Sequence of chain 1.B:
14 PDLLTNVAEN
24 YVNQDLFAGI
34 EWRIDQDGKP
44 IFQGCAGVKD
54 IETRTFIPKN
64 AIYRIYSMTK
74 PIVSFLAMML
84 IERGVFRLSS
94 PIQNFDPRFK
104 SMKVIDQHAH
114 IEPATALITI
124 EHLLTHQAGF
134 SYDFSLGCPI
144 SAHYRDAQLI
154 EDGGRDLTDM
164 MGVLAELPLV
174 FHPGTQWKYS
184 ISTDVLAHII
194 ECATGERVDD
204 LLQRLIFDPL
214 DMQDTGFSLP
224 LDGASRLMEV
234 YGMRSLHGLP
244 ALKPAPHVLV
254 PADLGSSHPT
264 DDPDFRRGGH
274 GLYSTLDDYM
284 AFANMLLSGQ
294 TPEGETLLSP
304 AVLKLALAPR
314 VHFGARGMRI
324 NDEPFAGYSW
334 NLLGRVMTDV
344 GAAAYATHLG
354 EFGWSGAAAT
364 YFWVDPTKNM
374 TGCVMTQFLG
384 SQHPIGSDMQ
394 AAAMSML

Binding-site contacts:
Ligand atom O6 contacts residue LEU239 of chain 1.B at 3.6 Å.
Ligand atom C4 contacts residue PHE137 of chain 1.B at 4.1 Å (hydrophobic).
Ligand atom O1 contacts residue SER70 of chain 1.B at 3.1 Å (h-bond).
Ligand atom O3 contacts residue GLY359 of chain 1.B at 3.7 Å.
Ligand atom C1 contacts residue PHE137 of chain 1.B at 3.8 Å (hydrophobic).
Ligand atom O6 contacts residue ILE153 of chain 1.B at 3.4 Å.
Ligand atom C5 contacts residue TYR135 of chain 1.B at 4.1 Å (hydrophobic).
Ligand atom N contacts residue ILE153 of chain 1.B at 3.5 Å.
Ligand atom C3 contacts residue ALA360 of chain 1.B at 4.0 Å (hydrophobic).
Ligand atom C2 contacts residue ARG237 of chain 1.B at 4.0 Å.
Ligand atom O4 contacts residue ARG237 of chain 1.B at 3.0 Å (salt-bridge).
Ligand atom O3 contacts residue TYR69 of chain 1.B at 3.6 Å.
Ligand atom C1 contacts residue ALA360 of chain 1.B at 4.2 Å (hydrophobic).
Ligand atom C2 contacts residue LEU239 of chain 1.B at 3.6 Å (hydrophobic).
Ligand atom C1 contacts residue SER70 of chain 1.B at 3.6 Å.
Ligand atom O4 contacts residue ALA360 of chain 1.B at 3.0 Å.
Ligand atom C4 contacts residue TYR69 of chain 1.B at 3.8 Å (hydrophobic).
Ligand atom C2 contacts residue PHE137 of chain 1.B at 3.7 Å (hydrophobic).
Ligand atom O3 contacts residue SER70 of chain 1.B at 2.4 Å (h-bond).
Ligand atom C2 contacts residue ALA360 of chain 1.B at 3.4 Å (hydrophobic).
Ligand atom C3 contacts residue TYR69 of chain 1.B at 3.9 Å (hydrophobic).
Ligand atom C6 contacts residue PHE137 of chain 1.B at 4.1 Å (hydrophobic).
Ligand atom O6 contacts residue TYR69 of chain 1.B at 3.7 Å.
Ligand atom C3 contacts residue LEU239 of chain 1.B at 3.1 Å (hydrophobic).
Ligand atom C6 contacts residue TYR135 of chain 1.B at 3.6 Å (hydrophobic).
Ligand atom O2 contacts residue SER70 of chain 1.B at 2.9 Å (h-bond).
Ligand atom C3 contacts residue PHE137 of chain 1.B at 3.9 Å (hydrophobic).
Ligand atom C6 contacts residue SER70 of chain 1.B at 3.5 Å.
Ligand atom O2 contacts residue TYR182 of chain 1.B at 2.5 Å (h-bond).
Ligand atom O1 contacts residue PHE137 of chain 1.B at 3.9 Å.
Ligand atom O5 contacts residue HIS273 of chain 1.B at 3.1 Å (h-bond).
Ligand atom C5 contacts residue HIS273 of chain 1.B at 3.9 Å.
Ligand atom O5 contacts residue ILE153 of chain 1.B at 3.3 Å.
Ligand atom O1 contacts residue TYR182 of chain 1.B at 3.9 Å.
Ligand atom P contacts residue ALA360 of chain 1.B at 3.6 Å.
Ligand atom P contacts residue TYR182 of chain 1.B at 3.7 Å.
Ligand atom O3 contacts residue ALA360 of chain 1.B at 2.9 Å (h-bond).
Ligand atom P contacts residue SER70 of chain 1.B at 2.9 Å.
Ligand atom N contacts residue TYR69 of chain 1.B at 3.8 Å.
Ligand atom N contacts residue HIS273 of chain 1.B at 4.1 Å.

A protein and the small-molecule ligand that binds it are described below.
Small molecule (SMILES): O=[N+]([O-])c1ccc(OP(=O)(O)O)cc1